Binding-site contacts:
Ligand atom C6 contacts residue THR313 of chain 21.H at 4.5 Å.
Ligand atom C2 contacts residue ASN315 of chain 21.H at 2.5 Å.
Ligand atom O7 contacts residue ASN315 of chain 21.H at 4.2 Å.
Ligand atom C6 contacts residue ASN315 of chain 21.H at 4.5 Å.
Ligand atom O5 contacts residue THR313 of chain 21.H at 4.3 Å.
Ligand atom O5 contacts residue ASN315 of chain 21.H at 2.4 Å (h-bond).
Ligand atom C1 contacts residue VAL314 of chain 21.H at 4.4 Å (hydrophobic).
Ligand atom N2 contacts residue ASN315 of chain 21.H at 2.8 Å (h-bond).
Ligand atom C7 contacts residue ASN315 of chain 21.H at 3.3 Å.
Ligand atom C8 contacts residue ILE281 of chain 21.H at 4.5 Å (hydrophobic).
Ligand atom C5 contacts residue ASN315 of chain 21.H at 3.7 Å.
Ligand atom O5 contacts residue VAL314 of chain 21.H at 3.8 Å.
Ligand atom C4 contacts residue ASN315 of chain 21.H at 4.3 Å.
Ligand atom C8 contacts residue ASN315 of chain 21.H at 3.5 Å.
Ligand atom C1 contacts residue ASN315 of chain 21.H at 1.4 Å.
Ligand atom C3 contacts residue ASN315 of chain 21.H at 3.8 Å.

Sequence of chain 21.H:
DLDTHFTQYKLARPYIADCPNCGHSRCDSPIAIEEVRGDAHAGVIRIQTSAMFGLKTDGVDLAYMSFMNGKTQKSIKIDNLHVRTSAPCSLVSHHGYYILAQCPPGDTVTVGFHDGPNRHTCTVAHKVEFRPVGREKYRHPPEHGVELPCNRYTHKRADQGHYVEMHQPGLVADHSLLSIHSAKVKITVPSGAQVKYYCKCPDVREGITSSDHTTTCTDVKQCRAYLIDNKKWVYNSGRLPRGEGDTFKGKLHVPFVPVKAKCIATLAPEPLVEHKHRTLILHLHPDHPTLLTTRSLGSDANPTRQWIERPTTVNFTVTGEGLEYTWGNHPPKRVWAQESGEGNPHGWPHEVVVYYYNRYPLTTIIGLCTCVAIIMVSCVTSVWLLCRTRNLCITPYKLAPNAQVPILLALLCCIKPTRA

A protein and the small-molecule ligand that binds it are described below.
Small molecule (SMILES): CC(=O)N[C@@H]1[C@@H](O)[C@H](O)[C@@H](CO)O[C@H]1O